The small molecule below binds the protein below.
Small molecule (SMILES): CC(=O)N[C@@H]1[C@@H](O)[C@H](O)[C@@H](CO)O[C@H]1O

Sequence of chain 1.I:
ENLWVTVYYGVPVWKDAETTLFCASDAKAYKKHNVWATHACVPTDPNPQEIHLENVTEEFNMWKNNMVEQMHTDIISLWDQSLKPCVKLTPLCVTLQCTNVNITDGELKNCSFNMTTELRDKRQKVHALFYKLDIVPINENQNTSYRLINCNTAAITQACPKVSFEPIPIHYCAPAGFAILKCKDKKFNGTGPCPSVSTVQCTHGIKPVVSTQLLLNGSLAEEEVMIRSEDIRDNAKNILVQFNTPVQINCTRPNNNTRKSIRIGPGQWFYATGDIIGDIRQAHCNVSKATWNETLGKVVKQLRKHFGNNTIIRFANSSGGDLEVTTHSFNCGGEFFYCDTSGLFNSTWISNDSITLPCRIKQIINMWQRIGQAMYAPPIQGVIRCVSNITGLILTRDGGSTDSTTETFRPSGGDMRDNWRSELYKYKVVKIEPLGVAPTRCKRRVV

Binding-site contacts:
Ligand atom C3 contacts residue ASN354 of chain 1.I at 3.8 Å.
Ligand atom C4 contacts residue ASN354 of chain 1.I at 4.3 Å.
Ligand atom O7 contacts residue ASN354 of chain 1.I at 3.4 Å (h-bond).
Ligand atom C5 contacts residue ASN354 of chain 1.I at 3.7 Å.
Ligand atom O5 contacts residue ASN354 of chain 1.I at 2.4 Å (h-bond).
Ligand atom N2 contacts residue ASN354 of chain 1.I at 2.9 Å (h-bond).
Ligand atom C2 contacts residue ASN354 of chain 1.I at 2.5 Å.
Ligand atom C8 contacts residue ASN354 of chain 1.I at 4.4 Å.
Ligand atom C8 contacts residue SER350 of chain 1.I at 4.2 Å.
Ligand atom C7 contacts residue ASN354 of chain 1.I at 3.3 Å.
Ligand atom C1 contacts residue ASN354 of chain 1.I at 1.4 Å.